Binding-site contacts:
Ligand atom C1 contacts residue ASN215 of chain 1.Q at 1.4 Å.
Ligand atom C3 contacts residue ASN215 of chain 1.Q at 3.8 Å.
Ligand atom C8 contacts residue ASN215 of chain 1.Q at 3.2 Å.
Ligand atom C3 contacts residue ASN213 of chain 1.Q at 4.3 Å.
Ligand atom C7 contacts residue ASN215 of chain 1.Q at 3.0 Å.
Ligand atom C7 contacts residue TYR253 of chain 1.Q at 3.8 Å (hydrophobic).
Ligand atom O7 contacts residue SER252 of chain 1.Q at 3.3 Å (h-bond).
Ligand atom C5 contacts residue ASN215 of chain 1.Q at 3.6 Å.
Ligand atom C7 contacts residue PHE214 of chain 1.Q at 3.5 Å (hydrophobic).
Ligand atom O5 contacts residue ASN215 of chain 1.Q at 2.3 Å (h-bond).
Ligand atom C8 contacts residue SER252 of chain 1.Q at 4.2 Å.
Ligand atom O7 contacts residue ASN215 of chain 1.Q at 3.5 Å (h-bond).
Ligand atom C7 contacts residue SER252 of chain 1.Q at 4.1 Å.
Ligand atom O7 contacts residue ASN213 of chain 1.Q at 3.9 Å.
Ligand atom C4 contacts residue ASN215 of chain 1.Q at 4.2 Å.
Ligand atom N2 contacts residue PHE214 of chain 1.Q at 3.6 Å.
Ligand atom N2 contacts residue TYR253 of chain 1.Q at 4.5 Å.
Ligand atom C7 contacts residue ASN213 of chain 1.Q at 4.0 Å.
Ligand atom O5 contacts residue ASN380 of chain 1.P at 3.7 Å.
Ligand atom C2 contacts residue ASN213 of chain 1.Q at 4.2 Å.
Ligand atom O7 contacts residue TYR253 of chain 1.Q at 2.8 Å (h-bond).
Ligand atom N2 contacts residue ASN215 of chain 1.Q at 3.0 Å (h-bond).
Ligand atom N2 contacts residue ASN213 of chain 1.Q at 3.5 Å.
Ligand atom C2 contacts residue ASN215 of chain 1.Q at 2.5 Å.
Ligand atom O7 contacts residue PHE214 of chain 1.Q at 3.0 Å (h-bond).
Ligand atom O3 contacts residue ASN213 of chain 1.Q at 3.3 Å.
Ligand atom C1 contacts residue ASN380 of chain 1.P at 3.9 Å.

This protein binds this small molecule.
Small molecule (SMILES): CC(=O)N[C@@H]1[C@@H](O)[C@H](O)[C@@H](CO)O[C@H]1O

Sequence of chain 1.Q:
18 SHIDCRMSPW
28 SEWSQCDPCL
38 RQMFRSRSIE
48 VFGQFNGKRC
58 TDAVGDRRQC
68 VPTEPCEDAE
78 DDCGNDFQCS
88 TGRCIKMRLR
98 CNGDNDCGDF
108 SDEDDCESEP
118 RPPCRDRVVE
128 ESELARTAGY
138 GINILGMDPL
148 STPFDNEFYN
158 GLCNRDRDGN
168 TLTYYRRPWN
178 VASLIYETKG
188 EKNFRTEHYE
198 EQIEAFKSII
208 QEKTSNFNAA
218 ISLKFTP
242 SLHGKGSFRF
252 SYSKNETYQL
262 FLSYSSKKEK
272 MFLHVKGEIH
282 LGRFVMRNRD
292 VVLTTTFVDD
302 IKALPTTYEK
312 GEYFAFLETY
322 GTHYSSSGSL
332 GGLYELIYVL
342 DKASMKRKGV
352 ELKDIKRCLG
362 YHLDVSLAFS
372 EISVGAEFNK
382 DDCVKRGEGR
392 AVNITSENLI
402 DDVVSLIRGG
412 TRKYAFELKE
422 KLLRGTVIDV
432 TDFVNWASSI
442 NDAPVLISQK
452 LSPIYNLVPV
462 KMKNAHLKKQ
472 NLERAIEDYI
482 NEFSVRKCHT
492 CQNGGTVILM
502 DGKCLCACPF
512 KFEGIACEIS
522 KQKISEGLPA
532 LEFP

Sequence of chain 1.P:
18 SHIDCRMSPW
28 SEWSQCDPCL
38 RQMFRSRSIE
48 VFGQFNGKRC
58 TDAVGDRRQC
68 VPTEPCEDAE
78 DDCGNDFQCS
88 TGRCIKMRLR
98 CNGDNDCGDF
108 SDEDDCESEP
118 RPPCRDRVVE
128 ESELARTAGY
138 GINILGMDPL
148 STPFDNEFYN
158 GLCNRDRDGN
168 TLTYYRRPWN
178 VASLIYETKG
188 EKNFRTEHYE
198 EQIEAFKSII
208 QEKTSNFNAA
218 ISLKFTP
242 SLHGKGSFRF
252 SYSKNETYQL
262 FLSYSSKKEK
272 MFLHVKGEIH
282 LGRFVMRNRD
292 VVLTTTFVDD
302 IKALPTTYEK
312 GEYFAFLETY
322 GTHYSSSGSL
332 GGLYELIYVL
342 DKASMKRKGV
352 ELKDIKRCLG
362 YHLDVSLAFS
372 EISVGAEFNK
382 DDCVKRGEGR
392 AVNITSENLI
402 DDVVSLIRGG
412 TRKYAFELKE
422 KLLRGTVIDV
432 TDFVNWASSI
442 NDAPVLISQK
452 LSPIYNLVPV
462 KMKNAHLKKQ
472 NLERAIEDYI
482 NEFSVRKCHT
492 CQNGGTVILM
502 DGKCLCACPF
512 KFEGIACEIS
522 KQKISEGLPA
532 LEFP